A small-molecule ligand and the protein it binds are described below.
Small molecule (SMILES): O=C(O)c1ccccc1O

Sequence of chain 1.D:
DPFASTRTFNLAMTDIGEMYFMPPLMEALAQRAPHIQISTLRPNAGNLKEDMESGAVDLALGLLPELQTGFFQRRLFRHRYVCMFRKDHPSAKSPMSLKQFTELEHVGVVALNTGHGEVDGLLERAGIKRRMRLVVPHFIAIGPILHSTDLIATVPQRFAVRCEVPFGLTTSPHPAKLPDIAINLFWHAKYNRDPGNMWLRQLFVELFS

Binding-site contacts:
Ligand atom C1' contacts residue HIS117 of chain 1.D at 4.1 Å.
Ligand atom C5 contacts residue TYR21 of chain 1.D at 3.7 Å (hydrophobic).
Ligand atom C5 contacts residue GLY18 of chain 1.D at 3.8 Å.
Ligand atom C4 contacts residue PHE78 of chain 1.D at 3.6 Å (hydrophobic).
Ligand atom O2' contacts residue GLY18 of chain 1.D at 4.1 Å.
Ligand atom C3 contacts residue HIS80 of chain 1.D at 3.6 Å.
Ligand atom O2 contacts residue HIS117 of chain 1.D at 3.7 Å.
Ligand atom O1' contacts residue ILE17 of chain 1.D at 4.2 Å.
Ligand atom O1' contacts residue HIS117 of chain 1.D at 2.9 Å (h-bond).
Ligand atom C4 contacts residue ILE17 of chain 1.D at 4.1 Å (hydrophobic).
Ligand atom O1' contacts residue THR15 of chain 1.D at 4.2 Å.
Ligand atom O2 contacts residue HIS80 of chain 1.D at 3.2 Å (h-bond).
Ligand atom C2 contacts residue ILE17 of chain 1.D at 3.5 Å (hydrophobic).
Ligand atom C3 contacts residue PHE78 of chain 1.D at 4.1 Å (hydrophobic).
Ligand atom O1' contacts residue ILE184 of chain 1.D at 3.8 Å.
Ligand atom C6 contacts residue GLY18 of chain 1.D at 3.5 Å.
Ligand atom C1 contacts residue ILE184 of chain 1.D at 3.7 Å (hydrophobic).
Ligand atom C5 contacts residue PHE78 of chain 1.D at 4.1 Å (hydrophobic).
Ligand atom O2 contacts residue PRO157 of chain 1.D at 3.7 Å.
Ligand atom C1' contacts residue ILE184 of chain 1.D at 3.6 Å (hydrophobic).
Ligand atom C3 contacts residue ARG159 of chain 1.D at 3.9 Å.
Ligand atom C3 contacts residue ILE17 of chain 1.D at 3.7 Å (hydrophobic).
Ligand atom O1' contacts residue LEU64 of chain 1.D at 3.8 Å.
Ligand atom C6 contacts residue PHE22 of chain 1.D at 3.8 Å (hydrophobic).
Ligand atom C1 contacts residue GLY18 of chain 1.D at 4.2 Å.
Ligand atom C1' contacts residue ILE17 of chain 1.D at 4.2 Å (hydrophobic).
Ligand atom C6 contacts residue ILE184 of chain 1.D at 4.2 Å (hydrophobic).
Ligand atom C2 contacts residue HIS80 of chain 1.D at 3.8 Å.
Ligand atom C4 contacts residue TYR21 of chain 1.D at 3.4 Å (hydrophobic).
Ligand atom O2 contacts residue ILE184 of chain 1.D at 3.9 Å.
Ligand atom O2' contacts residue THR15 of chain 1.D at 2.9 Å (h-bond).
Ligand atom O2 contacts residue ILE17 of chain 1.D at 3.8 Å.
Ligand atom C6 contacts residue ILE17 of chain 1.D at 4.2 Å (hydrophobic).
Ligand atom C1 contacts residue ILE17 of chain 1.D at 3.7 Å (hydrophobic).
Ligand atom C3 contacts residue ILE184 of chain 1.D at 4.2 Å (hydrophobic).
Ligand atom C1' contacts residue THR15 of chain 1.D at 3.7 Å.
Ligand atom O2' contacts residue GLY63 of chain 1.D at 3.9 Å.
Ligand atom O2' contacts residue ILE184 of chain 1.D at 4.2 Å.
Ligand atom C5 contacts residue PHE22 of chain 1.D at 3.5 Å (hydrophobic).
Ligand atom C2 contacts residue ILE184 of chain 1.D at 3.8 Å (hydrophobic).